A protein and the small-molecule ligand that binds it are described below.
Small molecule (SMILES): CC(=O)N[C@@H]1[C@@H](O)[C@H](O)[C@@H](CO)O[C@H]1O

Sequence of chain 40.E:
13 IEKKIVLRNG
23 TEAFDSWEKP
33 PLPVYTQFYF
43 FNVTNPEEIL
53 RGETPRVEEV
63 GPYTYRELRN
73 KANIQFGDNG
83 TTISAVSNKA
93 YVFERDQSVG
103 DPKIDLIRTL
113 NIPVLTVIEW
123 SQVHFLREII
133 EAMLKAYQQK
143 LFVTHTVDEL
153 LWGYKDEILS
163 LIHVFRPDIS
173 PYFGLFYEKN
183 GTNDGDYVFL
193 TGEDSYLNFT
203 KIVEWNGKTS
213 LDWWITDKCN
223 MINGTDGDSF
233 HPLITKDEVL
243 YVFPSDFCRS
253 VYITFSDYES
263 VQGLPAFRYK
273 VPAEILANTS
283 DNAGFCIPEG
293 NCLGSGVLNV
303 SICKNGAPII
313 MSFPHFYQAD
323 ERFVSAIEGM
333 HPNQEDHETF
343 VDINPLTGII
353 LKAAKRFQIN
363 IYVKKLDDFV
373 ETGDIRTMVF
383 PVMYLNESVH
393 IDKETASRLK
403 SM

Binding-site contacts:
Ligand atom N2 contacts residue ASN21 of chain 40.E at 3.3 Å (h-bond).
Ligand atom O6 contacts residue ASN21 of chain 40.E at 4.3 Å.
Ligand atom C3 contacts residue ASN21 of chain 40.E at 3.7 Å.
Ligand atom C1 contacts residue ASN21 of chain 40.E at 1.4 Å.
Ligand atom C7 contacts residue ASN21 of chain 40.E at 4.0 Å.
Ligand atom C2 contacts residue ASN21 of chain 40.E at 2.5 Å.
Ligand atom O7 contacts residue ASN21 of chain 40.E at 4.0 Å.
Ligand atom O5 contacts residue ASN21 of chain 40.E at 2.5 Å (h-bond).
Ligand atom C4 contacts residue ASN21 of chain 40.E at 3.8 Å.
Ligand atom C6 contacts residue ASN21 of chain 40.E at 3.3 Å.
Ligand atom C5 contacts residue ASN21 of chain 40.E at 3.3 Å.